Binding-site contacts:
Ligand atom O2' contacts residue ASP16 of chain 2.A at 2.7 Å (salt-bridge).
Ligand atom N9 contacts residue TRP50 of chain 2.A at 3.5 Å (h-bond).
Ligand atom C3' contacts residue ASP16 of chain 2.A at 3.5 Å.
Ligand atom C5 contacts residue PHE254 of chain 2.B at 3.6 Å (hydrophobic).
Ligand atom O4' contacts residue TYR77 of chain 2.A at 3.5 Å (h-bond).
Ligand atom O2' contacts residue TRP50 of chain 2.A at 3.5 Å (h-bond).
Ligand atom C5' contacts residue THR155 of chain 2.A at 3.2 Å.
Ligand atom N7 contacts residue PHE213 of chain 2.B at 3.5 Å.
Ligand atom O3' contacts residue TYR77 of chain 2.A at 3.4 Å (h-bond).
Ligand atom O3' contacts residue SER158 of chain 2.A at 2.7 Å (h-bond).
Ligand atom C5' contacts residue PHE156 of chain 2.A at 3.6 Å (hydrophobic).
Ligand atom N1 contacts residue PHE254 of chain 2.B at 3.3 Å.
Ligand atom C2 contacts residue ALA279 of chain 2.B at 3.5 Å (hydrophobic).
Ligand atom C6 contacts residue TRP50 of chain 2.A at 3.5 Å (hydrophobic).
Ligand atom N3 contacts residue PRO78 of chain 2.A at 3.5 Å.
Ligand atom C2' contacts residue ASP16 of chain 2.A at 3.5 Å.
Ligand atom C6 contacts residue ARG277 of chain 2.B at 3.6 Å.
Ligand atom C5' contacts residue MET1 of chain 2.E at 3.5 Å (hydrophobic).
Ligand atom O2' contacts residue TYR77 of chain 2.A at 3.1 Å (h-bond).
Ligand atom C4 contacts residue TRP50 of chain 2.A at 3.3 Å (hydrophobic).
Ligand atom C5 contacts residue TRP50 of chain 2.A at 3.5 Å (hydrophobic).
Ligand atom N6 contacts residue ARG277 of chain 2.B at 2.9 Å (salt-bridge).
Ligand atom N3 contacts residue TRP50 of chain 2.A at 3.4 Å (h-bond).
Ligand atom C6 contacts residue PHE254 of chain 2.B at 3.5 Å (hydrophobic).
Ligand atom C8 contacts residue PHE213 of chain 2.B at 3.6 Å (hydrophobic).
Ligand atom F19 contacts residue PHE156 of chain 2.A at 3.5 Å.
Ligand atom N6 contacts residue PHE254 of chain 2.B at 3.4 Å.
Ligand atom C2 contacts residue PRO78 of chain 2.A at 3.5 Å (hydrophobic).
Ligand atom O3' contacts residue ASP16 of chain 2.A at 2.7 Å (salt-bridge).
Ligand atom F19 contacts residue SER158 of chain 2.A at 2.9 Å.
Ligand atom N1 contacts residue ARG277 of chain 2.B at 3.4 Å (salt-bridge).
Ligand atom F19 contacts residue TYR157 of chain 2.A at 3.5 Å.
Ligand atom C8 contacts residue MET1 of chain 2.E at 3.6 Å (hydrophobic).
Ligand atom N6 contacts residue ASN215 of chain 2.B at 2.9 Å (h-bond).
Ligand atom C1' contacts residue TYR77 of chain 2.A at 3.3 Å (hydrophobic).
Ligand atom C4' contacts residue TYR77 of chain 2.A at 3.5 Å (hydrophobic).
Ligand atom O4' contacts residue THR80 of chain 2.A at 3.5 Å.
Ligand atom N7 contacts residue ASN215 of chain 2.B at 3.3 Å (h-bond).
Ligand atom N1 contacts residue ALA279 of chain 2.B at 3.0 Å (h-bond).
Ligand atom O2' contacts residue THR76 of chain 2.A at 3.6 Å (h-bond).

Sequence of chain 2.B:
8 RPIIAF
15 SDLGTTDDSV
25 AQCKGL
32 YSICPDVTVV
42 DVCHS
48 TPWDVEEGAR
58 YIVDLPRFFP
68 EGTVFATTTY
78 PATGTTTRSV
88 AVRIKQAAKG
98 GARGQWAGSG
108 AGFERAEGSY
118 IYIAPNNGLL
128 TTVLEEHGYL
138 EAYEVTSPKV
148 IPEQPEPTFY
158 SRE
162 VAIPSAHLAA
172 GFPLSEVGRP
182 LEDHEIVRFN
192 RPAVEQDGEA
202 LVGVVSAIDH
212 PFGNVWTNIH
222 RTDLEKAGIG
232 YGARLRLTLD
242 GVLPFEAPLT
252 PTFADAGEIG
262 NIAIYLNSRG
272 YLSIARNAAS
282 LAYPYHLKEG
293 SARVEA

This small molecule binds to this protein.
Small molecule (SMILES): Nc1ncnc2c1ncn2[C@@H]1O[C@H](CF)[C@@H](O)[C@H]1O

Sequence of chain 2.A:
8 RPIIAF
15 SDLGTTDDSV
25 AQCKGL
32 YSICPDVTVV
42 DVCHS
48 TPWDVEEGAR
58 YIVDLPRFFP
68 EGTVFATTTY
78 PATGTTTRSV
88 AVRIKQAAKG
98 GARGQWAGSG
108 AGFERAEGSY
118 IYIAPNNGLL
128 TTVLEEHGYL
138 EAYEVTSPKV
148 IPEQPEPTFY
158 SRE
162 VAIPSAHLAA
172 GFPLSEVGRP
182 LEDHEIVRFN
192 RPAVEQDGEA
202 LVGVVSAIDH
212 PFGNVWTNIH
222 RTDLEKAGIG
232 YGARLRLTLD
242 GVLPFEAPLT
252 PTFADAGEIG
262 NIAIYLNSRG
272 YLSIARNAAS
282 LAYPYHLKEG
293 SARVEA